A protein and the small-molecule ligand that binds it are described below.
Small molecule (SMILES): CC(C)(C)OC(=O)N[C@H](CS[C@H](Cc1ccccc1)C(=O)NCCc1cccnc1)Cc1cccc2ccccc12

Sequence of chain 1.A:
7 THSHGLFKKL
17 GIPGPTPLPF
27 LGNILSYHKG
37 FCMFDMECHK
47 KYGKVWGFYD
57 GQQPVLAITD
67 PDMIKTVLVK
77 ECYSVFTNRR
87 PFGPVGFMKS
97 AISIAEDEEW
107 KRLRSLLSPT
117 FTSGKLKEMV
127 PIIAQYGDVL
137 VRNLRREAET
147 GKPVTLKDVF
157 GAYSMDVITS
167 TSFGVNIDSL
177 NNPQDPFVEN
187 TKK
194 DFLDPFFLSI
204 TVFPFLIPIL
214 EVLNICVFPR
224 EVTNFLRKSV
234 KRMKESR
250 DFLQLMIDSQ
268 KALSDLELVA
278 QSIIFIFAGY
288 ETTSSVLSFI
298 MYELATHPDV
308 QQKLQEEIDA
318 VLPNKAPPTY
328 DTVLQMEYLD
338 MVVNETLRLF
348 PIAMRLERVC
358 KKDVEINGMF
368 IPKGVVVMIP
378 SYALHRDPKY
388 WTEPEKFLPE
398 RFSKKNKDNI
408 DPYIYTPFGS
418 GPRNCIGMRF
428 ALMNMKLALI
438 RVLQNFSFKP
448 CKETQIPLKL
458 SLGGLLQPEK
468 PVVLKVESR

Binding-site contacts:
Ligand atom C40 contacts residue HEM1 of chain 1.B at 3.8 Å.
Ligand atom O05 contacts residue PHE195 of chain 1.A at 3.3 Å.
Ligand atom C01 contacts residue ARG86 of chain 1.A at 3.5 Å.
Ligand atom C35 contacts residue ARG352 of chain 1.A at 3.9 Å.
Ligand atom C31 contacts residue ARG85 of chain 1.A at 3.8 Å.
Ligand atom C06 contacts residue PHE195 of chain 1.A at 3.7 Å (hydrophobic).
Ligand atom C23 contacts residue ILE281 of chain 1.A at 3.7 Å (hydrophobic).
Ligand atom C32 contacts residue ARG85 of chain 1.A at 3.9 Å.
Ligand atom C26 contacts residue HEM1 of chain 1.B at 3.1 Å.
Ligand atom C20 contacts residue SER99 of chain 1.A at 3.4 Å.
Ligand atom C36 contacts residue ALA350 of chain 1.A at 3.4 Å (hydrophobic).
Ligand atom C18 contacts residue PHE284 of chain 1.A at 3.4 Å (hydrophobic).
Ligand atom C23 contacts residue SER99 of chain 1.A at 3.7 Å.
Ligand atom C41 contacts residue ARG85 of chain 1.A at 3.7 Å.
Ligand atom C17 contacts residue PHE284 of chain 1.A at 3.3 Å (hydrophobic).
Ligand atom S11 contacts residue ILE100 of chain 1.A at 3.8 Å.
Ligand atom O21 contacts residue SER99 of chain 1.A at 2.3 Å (h-bond).
Ligand atom C39 contacts residue HEM1 of chain 1.B at 3.3 Å.
Ligand atom C41 contacts residue SER99 of chain 1.A at 3.9 Å.
Ligand atom O07 contacts residue ARG86 of chain 1.A at 3.7 Å.
Ligand atom C03 contacts residue ARG86 of chain 1.A at 3.6 Å.
Ligand atom O21 contacts residue ILE281 of chain 1.A at 3.2 Å.
Ligand atom C35 contacts residue ALA350 of chain 1.A at 3.7 Å (hydrophobic).
Ligand atom C15 contacts residue PHE221 of chain 1.A at 3.7 Å (hydrophobic).
Ligand atom C28 contacts residue HEM1 of chain 1.B at 3.1 Å.
Ligand atom C25 contacts residue ALA285 of chain 1.A at 3.8 Å (hydrophobic).
Ligand atom C17 contacts residue PHE221 of chain 1.A at 3.7 Å (hydrophobic).
Ligand atom C24 contacts residue ALA285 of chain 1.A at 3.6 Å (hydrophobic).
Ligand atom C40 contacts residue SER99 of chain 1.A at 3.7 Å.
Ligand atom C38 contacts residue HEM1 of chain 1.B at 3.9 Å.
Ligand atom O07 contacts residue PHE88 of chain 1.A at 3.4 Å.
Ligand atom C16 contacts residue PHE221 of chain 1.A at 3.4 Å (hydrophobic).
Ligand atom C01 contacts residue GLU354 of chain 1.A at 3.0 Å.
Ligand atom C06 contacts residue PHE88 of chain 1.A at 3.7 Å (hydrophobic).
Ligand atom N27 contacts residue HEM1 of chain 1.B at 2.4 Å.
Ligand atom N08 contacts residue PHE195 of chain 1.A at 3.5 Å.
Ligand atom C26 contacts residue ALA285 of chain 1.A at 3.5 Å (hydrophobic).
Ligand atom C37 contacts residue HEM1 of chain 1.B at 3.5 Å.
Ligand atom C15 contacts residue ILE281 of chain 1.A at 3.7 Å (hydrophobic).
Ligand atom N08 contacts residue PHE88 of chain 1.A at 3.9 Å.